Binding-site contacts:
Ligand atom C3 contacts residue VAL94 of chain 15.E at 4.4 Å (hydrophobic).
Ligand atom C8 contacts residue ASP150 of chain 15.E at 4.3 Å.
Ligand atom C5 contacts residue ASN182 of chain 15.E at 3.6 Å.
Ligand atom C4 contacts residue ASN182 of chain 15.E at 4.3 Å.
Ligand atom C8 contacts residue ASN182 of chain 15.E at 4.3 Å.
Ligand atom O7 contacts residue LEU70 of chain 15.E at 3.7 Å.
Ligand atom C7 contacts residue TRP154 of chain 15.E at 4.5 Å (hydrophobic).
Ligand atom C3 contacts residue TYR93 of chain 15.E at 3.8 Å (hydrophobic).
Ligand atom O7 contacts residue VAL94 of chain 15.E at 3.5 Å.
Ligand atom C3 contacts residue ASN182 of chain 15.E at 3.8 Å.
Ligand atom C2 contacts residue VAL94 of chain 15.E at 4.3 Å (hydrophobic).
Ligand atom C1 contacts residue ASN182 of chain 15.E at 1.4 Å.
Ligand atom O7 contacts residue ASN182 of chain 15.E at 2.9 Å (h-bond).
Ligand atom O4 contacts residue VAL94 of chain 15.E at 3.7 Å.
Ligand atom N2 contacts residue ASN182 of chain 15.E at 2.9 Å (h-bond).
Ligand atom C1 contacts residue TYR93 of chain 15.E at 3.8 Å (hydrophobic).
Ligand atom C7 contacts residue ASN182 of chain 15.E at 3.1 Å.
Ligand atom C8 contacts residue TRP154 of chain 15.E at 3.6 Å (hydrophobic).
Ligand atom C2 contacts residue TYR93 of chain 15.E at 3.8 Å (hydrophobic).
Ligand atom O3 contacts residue VAL94 of chain 15.E at 4.5 Å.
Ligand atom C8 contacts residue TYR93 of chain 15.E at 4.4 Å (hydrophobic).
Ligand atom O7 contacts residue TRP154 of chain 15.E at 4.5 Å.
Ligand atom N2 contacts residue TYR93 of chain 15.E at 3.3 Å (h-bond).
Ligand atom O5 contacts residue ASN182 of chain 15.E at 2.4 Å (h-bond).
Ligand atom C7 contacts residue TYR93 of chain 15.E at 4.3 Å (hydrophobic).
Ligand atom C2 contacts residue ASN182 of chain 15.E at 2.5 Å.

Sequence of chain 15.E:
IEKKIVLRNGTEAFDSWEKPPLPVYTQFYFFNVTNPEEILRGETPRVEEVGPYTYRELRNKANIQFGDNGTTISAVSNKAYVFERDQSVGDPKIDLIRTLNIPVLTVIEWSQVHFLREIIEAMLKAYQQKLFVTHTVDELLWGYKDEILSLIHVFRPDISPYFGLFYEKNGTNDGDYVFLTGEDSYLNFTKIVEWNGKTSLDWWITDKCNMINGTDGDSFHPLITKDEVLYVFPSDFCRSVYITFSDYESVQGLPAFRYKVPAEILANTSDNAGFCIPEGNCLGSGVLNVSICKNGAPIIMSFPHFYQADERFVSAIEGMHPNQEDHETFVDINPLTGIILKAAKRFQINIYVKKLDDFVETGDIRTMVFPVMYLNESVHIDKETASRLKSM

This small molecule binds to this protein.
Small molecule (SMILES): CC(=O)N[C@H]1[C@H](O[C@H]2[C@H](O)[C@@H](NC(C)=O)CO[C@@H]2CO)O[C@H](CO)[C@@H](O)[C@@H]1O